Sequence of chain 1.B:
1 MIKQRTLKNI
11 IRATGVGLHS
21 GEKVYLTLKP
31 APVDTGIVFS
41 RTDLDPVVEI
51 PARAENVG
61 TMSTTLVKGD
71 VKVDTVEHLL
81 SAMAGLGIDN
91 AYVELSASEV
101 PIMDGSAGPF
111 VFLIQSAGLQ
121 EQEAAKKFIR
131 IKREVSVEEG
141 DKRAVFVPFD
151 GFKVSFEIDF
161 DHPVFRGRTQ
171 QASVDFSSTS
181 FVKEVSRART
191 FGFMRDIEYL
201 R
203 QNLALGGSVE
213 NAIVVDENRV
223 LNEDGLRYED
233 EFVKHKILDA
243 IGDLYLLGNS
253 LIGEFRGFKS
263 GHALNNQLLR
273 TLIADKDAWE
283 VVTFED

A protein and the small-molecule ligand that binds it are described below.
Small molecule (SMILES): NCC(=O)Nc1cccc(OC(F)(F)F)c1

Binding-site contacts:
Ligand atom O11 contacts residue HIS237 of chain 1.B at 3.1 Å (h-bond).
Ligand atom C9 contacts residue ASP241 of chain 1.B at 4.1 Å.
Ligand atom C1 contacts residue THR190 of chain 1.B at 3.7 Å.
Ligand atom N10 contacts residue HIS237 of chain 1.B at 3.6 Å.
Ligand atom C6 contacts residue ALA214 of chain 1.B at 4.1 Å (hydrophobic).
Ligand atom N10 contacts residue HIS264 of chain 1.B at 3.4 Å (h-bond).
Ligand atom N10 contacts residue GLU77 of chain 1.B at 3.0 Å (salt-bridge).
Ligand atom C5 contacts residue ALA214 of chain 1.B at 3.9 Å (hydrophobic).
Ligand atom N10 contacts residue ASP241 of chain 1.B at 2.9 Å (salt-bridge).
Ligand atom F14 contacts residue ALA214 of chain 1.B at 3.8 Å.
Ligand atom F14 contacts residue ILE197 of chain 1.B at 3.9 Å.
Ligand atom C5 contacts residue LEU18 of chain 1.B at 3.7 Å (hydrophobic).
Ligand atom F14 contacts residue GLY209 of chain 1.B at 4.1 Å.
Ligand atom C9 contacts residue MET62 of chain 1.B at 3.4 Å (hydrophobic).
Ligand atom O11 contacts residue THR190 of chain 1.B at 3.9 Å.
Ligand atom C8 contacts residue ZN1 of chain 1.F at 3.0 Å.
Ligand atom C13 contacts residue ILE197 of chain 1.B at 4.1 Å (hydrophobic).
Ligand atom O11 contacts residue HIS78 of chain 1.B at 3.0 Å.
Ligand atom C8 contacts residue THR190 of chain 1.B at 4.0 Å.
Ligand atom O12 contacts residue LEU18 of chain 1.B at 3.4 Å.
Ligand atom C4 contacts residue LEU18 of chain 1.B at 3.6 Å (hydrophobic).
Ligand atom N10 contacts residue ZN1 of chain 1.F at 2.0 Å.
Ligand atom C8 contacts residue HIS78 of chain 1.B at 4.0 Å.
Ligand atom F15 contacts residue ILE197 of chain 1.B at 3.5 Å.
Ligand atom C8 contacts residue HIS237 of chain 1.B at 4.0 Å.
Ligand atom C9 contacts residue HIS264 of chain 1.B at 4.0 Å.
Ligand atom O11 contacts residue ZN1 of chain 1.F at 2.3 Å.
Ligand atom C2 contacts residue THR190 of chain 1.B at 3.8 Å.
Ligand atom F16 contacts residue ILE197 of chain 1.B at 4.0 Å.
Ligand atom C9 contacts residue ZN1 of chain 1.F at 3.0 Å.
Ligand atom C6 contacts residue ILE102 of chain 1.B at 3.9 Å (hydrophobic).
Ligand atom F16 contacts residue GLY192 of chain 1.B at 3.7 Å.
Ligand atom C9 contacts residue GLU77 of chain 1.B at 3.6 Å.
Ligand atom N7 contacts residue THR190 of chain 1.B at 3.9 Å.
Ligand atom C1 contacts residue ILE102 of chain 1.B at 3.9 Å (hydrophobic).
Ligand atom C5 contacts residue ASN213 of chain 1.B at 3.4 Å.
Ligand atom N10 contacts residue HIS78 of chain 1.B at 3.5 Å (h-bond).
Ligand atom C2 contacts residue LEU18 of chain 1.B at 4.1 Å (hydrophobic).
Ligand atom C3 contacts residue LEU18 of chain 1.B at 3.7 Å (hydrophobic).
Ligand atom C6 contacts residue ASN213 of chain 1.B at 3.2 Å.